Sequence of chain 1.D:
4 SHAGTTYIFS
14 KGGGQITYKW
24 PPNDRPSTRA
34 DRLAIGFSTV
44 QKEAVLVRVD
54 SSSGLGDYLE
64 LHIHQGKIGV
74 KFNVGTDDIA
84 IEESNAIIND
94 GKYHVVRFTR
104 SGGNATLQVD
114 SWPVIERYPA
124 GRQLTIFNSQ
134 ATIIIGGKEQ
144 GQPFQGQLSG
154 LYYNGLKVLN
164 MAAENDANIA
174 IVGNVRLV

Binding-site contacts:
Ligand atom C3 contacts residue TYR121 of chain 1.D at 4.0 Å (hydrophobic).
Ligand atom C2 contacts residue ASN107 of chain 1.D at 2.5 Å.
Ligand atom C6 contacts residue TYR121 of chain 1.D at 3.9 Å (hydrophobic).
Ligand atom C5 contacts residue TYR121 of chain 1.D at 4.2 Å (hydrophobic).
Ligand atom O3 contacts residue TYR121 of chain 1.D at 4.5 Å.
Ligand atom O5 contacts residue TYR121 of chain 1.D at 4.4 Å.
Ligand atom N2 contacts residue ASN107 of chain 1.D at 3.0 Å (h-bond).
Ligand atom C4 contacts residue ASN107 of chain 1.D at 4.2 Å.
Ligand atom C1 contacts residue TYR121 of chain 1.D at 4.4 Å (hydrophobic).
Ligand atom N2 contacts residue SER104 of chain 1.D at 3.7 Å.
Ligand atom C8 contacts residue GLY105 of chain 1.D at 3.6 Å.
Ligand atom C5 contacts residue TYR121 of chain 1.D at 3.8 Å (hydrophobic).
Ligand atom C7 contacts residue GLY105 of chain 1.D at 4.5 Å.
Ligand atom C7 contacts residue ASN107 of chain 1.D at 3.5 Å.
Ligand atom O6 contacts residue TYR121 of chain 1.D at 3.3 Å.
Ligand atom C3 contacts residue ASN107 of chain 1.D at 3.8 Å.
Ligand atom O7 contacts residue ASN107 of chain 1.D at 3.7 Å.
Ligand atom C1 contacts residue SER104 of chain 1.D at 4.3 Å.
Ligand atom C8 contacts residue SER104 of chain 1.D at 3.3 Å.
Ligand atom O7 contacts residue SER104 of chain 1.D at 3.2 Å.
Ligand atom C1 contacts residue TYR121 of chain 1.D at 4.2 Å (hydrophobic).
Ligand atom C7 contacts residue SER104 of chain 1.D at 3.4 Å.
Ligand atom C4 contacts residue TYR121 of chain 1.D at 4.2 Å (hydrophobic).
Ligand atom C5 contacts residue ASN107 of chain 1.D at 3.5 Å.
Ligand atom C1 contacts residue ASN107 of chain 1.D at 1.4 Å.
Ligand atom O5 contacts residue ASN107 of chain 1.D at 2.3 Å (h-bond).
Ligand atom O5 contacts residue TYR121 of chain 1.D at 3.4 Å.

A small-molecule ligand and the protein it binds are described below.
Small molecule (SMILES): CC(=O)N[C@H]1[C@H](O[C@H]2[C@H](O)[C@@H](NC(C)=O)CO[C@@H]2CO[C@@H]2O[C@@H](C)[C@@H](O)[C@@H](O)[C@@H]2O)O[C@H](CO)[C@@H](O)[C@@H]1O